Sequence of chain 1.B:
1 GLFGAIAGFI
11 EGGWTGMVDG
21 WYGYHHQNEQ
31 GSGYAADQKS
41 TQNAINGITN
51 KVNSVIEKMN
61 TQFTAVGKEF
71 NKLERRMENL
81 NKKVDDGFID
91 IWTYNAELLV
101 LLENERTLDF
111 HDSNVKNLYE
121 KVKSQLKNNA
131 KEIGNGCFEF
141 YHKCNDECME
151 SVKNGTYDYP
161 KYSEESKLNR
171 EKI

This small molecule binds to this protein.
Small molecule (SMILES): CC(=O)N[C@@H]1[C@@H](O)[C@H](O)[C@@H](CO)O[C@H]1O

Binding-site contacts:
Ligand atom O5 contacts residue THR156 of chain 1.B at 4.5 Å.
Ligand atom O5 contacts residue ASN154 of chain 1.B at 2.5 Å (h-bond).
Ligand atom O6 contacts residue GLU147 of chain 1.B at 3.1 Å (salt-bridge).
Ligand atom O6 contacts residue GLU150 of chain 1.B at 3.1 Å.
Ligand atom C6 contacts residue GLU150 of chain 1.B at 4.1 Å.
Ligand atom C5 contacts residue SER151 of chain 1.B at 4.2 Å.
Ligand atom C2 contacts residue ASN154 of chain 1.B at 2.4 Å.
Ligand atom C5 contacts residue ASN154 of chain 1.B at 3.7 Å.
Ligand atom C6 contacts residue GLU147 of chain 1.B at 3.7 Å.
Ligand atom C1 contacts residue GLU150 of chain 1.B at 4.1 Å.
Ligand atom C7 contacts residue ASN154 of chain 1.B at 3.1 Å.
Ligand atom C1 contacts residue THR156 of chain 1.B at 4.1 Å.
Ligand atom C1 contacts residue ASN154 of chain 1.B at 1.4 Å.
Ligand atom N2 contacts residue ASN154 of chain 1.B at 2.8 Å (h-bond).
Ligand atom O5 contacts residue GLU150 of chain 1.B at 3.6 Å (salt-bridge).
Ligand atom O6 contacts residue SER151 of chain 1.B at 2.8 Å (h-bond).
Ligand atom C4 contacts residue ASN154 of chain 1.B at 4.3 Å.
Ligand atom O5 contacts residue SER151 of chain 1.B at 3.9 Å.
Ligand atom C6 contacts residue SER151 of chain 1.B at 4.1 Å.
Ligand atom C8 contacts residue ASN154 of chain 1.B at 4.3 Å.
Ligand atom C3 contacts residue ASN154 of chain 1.B at 3.8 Å.
Ligand atom O7 contacts residue ASN154 of chain 1.B at 3.2 Å (h-bond).
Ligand atom C1 contacts residue SER151 of chain 1.B at 4.4 Å.